Binding-site contacts:
Ligand atom C5 contacts residue HIS1101 of chain 1.B at 4.4 Å.
Ligand atom C8 contacts residue THR1100 of chain 1.B at 4.1 Å.
Ligand atom O7 contacts residue ASN1098 of chain 1.B at 3.4 Å (h-bond).
Ligand atom O6 contacts residue PHE1103 of chain 1.B at 3.3 Å.
Ligand atom N2 contacts residue ASN1098 of chain 1.B at 2.8 Å (h-bond).
Ligand atom C1 contacts residue THR1100 of chain 1.B at 4.3 Å.
Ligand atom C5 contacts residue PHE1103 of chain 1.B at 4.0 Å (hydrophobic).
Ligand atom N2 contacts residue THR1100 of chain 1.B at 3.8 Å.
Ligand atom C2 contacts residue ASN1098 of chain 1.B at 2.5 Å.
Ligand atom O5 contacts residue ASN1098 of chain 1.B at 2.4 Å (h-bond).
Ligand atom O4 contacts residue HIS1101 of chain 1.B at 4.3 Å.
Ligand atom C3 contacts residue THR1100 of chain 1.B at 4.1 Å.
Ligand atom C4 contacts residue ASN1098 of chain 1.B at 4.3 Å.
Ligand atom C8 contacts residue ASN1098 of chain 1.B at 3.5 Å.
Ligand atom O5 contacts residue PHE1103 of chain 1.B at 4.0 Å.
Ligand atom C5 contacts residue ASN1098 of chain 1.B at 3.7 Å.
Ligand atom C2 contacts residue THR1100 of chain 1.B at 4.3 Å.
Ligand atom C7 contacts residue HIS1101 of chain 1.B at 4.4 Å.
Ligand atom C3 contacts residue ASN1098 of chain 1.B at 3.8 Å.
Ligand atom C6 contacts residue PHE1103 of chain 1.B at 3.4 Å (hydrophobic).
Ligand atom C8 contacts residue HIS1101 of chain 1.B at 3.8 Å.
Ligand atom C7 contacts residue ASN1098 of chain 1.B at 3.3 Å.
Ligand atom C1 contacts residue ASN1098 of chain 1.B at 1.4 Å.

A small-molecule ligand and the protein it binds are described below.
Small molecule (SMILES): CC(=O)N[C@H]1[C@H](O[C@H]2[C@H](O)[C@@H](NC(C)=O)CO[C@@H]2CO)O[C@H](CO)[C@@H](O)[C@@H]1O

Sequence of chain 1.B:
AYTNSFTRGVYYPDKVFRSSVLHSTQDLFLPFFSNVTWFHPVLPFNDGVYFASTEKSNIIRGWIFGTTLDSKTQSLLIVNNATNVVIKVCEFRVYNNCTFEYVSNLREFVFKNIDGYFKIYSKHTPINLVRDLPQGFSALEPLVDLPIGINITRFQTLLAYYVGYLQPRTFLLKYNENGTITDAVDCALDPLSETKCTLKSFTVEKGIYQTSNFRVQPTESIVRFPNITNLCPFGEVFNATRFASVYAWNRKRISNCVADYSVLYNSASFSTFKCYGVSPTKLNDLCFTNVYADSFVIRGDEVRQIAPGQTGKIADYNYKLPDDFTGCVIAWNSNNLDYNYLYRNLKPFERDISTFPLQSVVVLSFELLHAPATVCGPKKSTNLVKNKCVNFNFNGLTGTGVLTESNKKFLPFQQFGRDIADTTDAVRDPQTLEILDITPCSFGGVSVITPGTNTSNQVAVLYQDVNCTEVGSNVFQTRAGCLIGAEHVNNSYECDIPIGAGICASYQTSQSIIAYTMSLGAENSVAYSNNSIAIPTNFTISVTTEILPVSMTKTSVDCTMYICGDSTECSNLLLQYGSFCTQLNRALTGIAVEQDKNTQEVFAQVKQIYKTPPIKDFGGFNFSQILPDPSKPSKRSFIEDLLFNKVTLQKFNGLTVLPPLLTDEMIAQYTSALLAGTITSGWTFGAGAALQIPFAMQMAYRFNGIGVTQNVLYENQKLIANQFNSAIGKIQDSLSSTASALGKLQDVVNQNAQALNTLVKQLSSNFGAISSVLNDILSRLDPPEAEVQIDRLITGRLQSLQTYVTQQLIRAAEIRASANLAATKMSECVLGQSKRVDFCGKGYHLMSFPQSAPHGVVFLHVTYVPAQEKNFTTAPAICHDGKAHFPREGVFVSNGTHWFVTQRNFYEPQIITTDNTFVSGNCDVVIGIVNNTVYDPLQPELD